Binding-site contacts:
Ligand atom C3 contacts residue PHE121 of chain 34.A at 4.4 Å (hydrophobic).
Ligand atom C21 contacts residue ILE220 of chain 34.A at 3.5 Å (hydrophobic).
Ligand atom C3 contacts residue LEU103 of chain 34.A at 4.2 Å (hydrophobic).
Ligand atom C15 contacts residue ILE101 of chain 34.A at 4.1 Å (hydrophobic).
Ligand atom C10 contacts residue HIS241 of chain 34.A at 3.6 Å.
Ligand atom C1 contacts residue ASN215 of chain 34.A at 3.6 Å.
Ligand atom C1 contacts residue MET195 of chain 34.A at 4.3 Å (hydrophobic).
Ligand atom C17 contacts residue TYR147 of chain 34.A at 4.0 Å (hydrophobic).
Ligand atom C3 contacts residue TYR193 of chain 34.A at 3.8 Å (hydrophobic).
Ligand atom C13 contacts residue ILE101 of chain 34.A at 3.4 Å (hydrophobic).
Ligand atom O2 contacts residue TYR193 of chain 34.A at 3.4 Å.
Ligand atom C7 contacts residue THR102 of chain 34.A at 4.2 Å.
Ligand atom C7 contacts residue LEU103 of chain 34.A at 3.2 Å (hydrophobic).
Ligand atom C1 contacts residue TYR194 of chain 34.A at 4.2 Å (hydrophobic).
Ligand atom N5 contacts residue MET217 of chain 34.A at 3.3 Å (h-bond).
Ligand atom O2 contacts residue MET195 of chain 34.A at 4.4 Å.
Ligand atom C10 contacts residue SER123 of chain 34.A at 4.2 Å.
Ligand atom N5 contacts residue TYR193 of chain 34.A at 4.0 Å.
Ligand atom C16 contacts residue TYR147 of chain 34.A at 4.3 Å (hydrophobic).
Ligand atom C20 contacts residue ILE125 of chain 34.A at 3.4 Å (hydrophobic).
Ligand atom N4 contacts residue MET217 of chain 34.A at 3.3 Å.
Ligand atom C13 contacts residue THR102 of chain 34.A at 4.3 Å.
Ligand atom C18 contacts residue ILE125 of chain 34.A at 4.2 Å (hydrophobic).
Ligand atom C21 contacts residue TYR147 of chain 34.A at 2.7 Å (hydrophobic).
Ligand atom C8 contacts residue PHE121 of chain 34.A at 4.3 Å (hydrophobic).
Ligand atom C17 contacts residue ILE220 of chain 34.A at 3.9 Å (hydrophobic).
Ligand atom C11 contacts residue HIS241 of chain 34.A at 3.7 Å.
Ligand atom C21 contacts residue ILE101 of chain 34.A at 4.0 Å (hydrophobic).
Ligand atom C16 contacts residue ILE101 of chain 34.A at 3.5 Å (hydrophobic).
Ligand atom C14 contacts residue MET217 of chain 34.A at 3.9 Å (hydrophobic).
Ligand atom C6 contacts residue THR102 of chain 34.A at 4.3 Å.
Ligand atom C14 contacts residue LEU187 of chain 34.A at 4.3 Å (hydrophobic).
Ligand atom C14 contacts residue ILE101 of chain 34.A at 4.1 Å (hydrophobic).
Ligand atom C18 contacts residue ILE220 of chain 34.A at 4.3 Å (hydrophobic).
Ligand atom C8 contacts residue LEU103 of chain 34.A at 3.1 Å (hydrophobic).
Ligand atom C17 contacts residue ILE101 of chain 34.A at 3.8 Å (hydrophobic).
Ligand atom C19 contacts residue ILE125 of chain 34.A at 3.2 Å (hydrophobic).
Ligand atom C18 contacts residue PHE182 of chain 34.A at 4.0 Å (hydrophobic).
Ligand atom C1 contacts residue TYR193 of chain 34.A at 3.8 Å (hydrophobic).
Ligand atom N4 contacts residue TYR193 of chain 34.A at 3.5 Å.

This small molecule binds to this protein.
Small molecule (SMILES): COc1ccc(N2CCN(c3cccc(C)c3)CC2)nn1

Sequence of chain 34.A:
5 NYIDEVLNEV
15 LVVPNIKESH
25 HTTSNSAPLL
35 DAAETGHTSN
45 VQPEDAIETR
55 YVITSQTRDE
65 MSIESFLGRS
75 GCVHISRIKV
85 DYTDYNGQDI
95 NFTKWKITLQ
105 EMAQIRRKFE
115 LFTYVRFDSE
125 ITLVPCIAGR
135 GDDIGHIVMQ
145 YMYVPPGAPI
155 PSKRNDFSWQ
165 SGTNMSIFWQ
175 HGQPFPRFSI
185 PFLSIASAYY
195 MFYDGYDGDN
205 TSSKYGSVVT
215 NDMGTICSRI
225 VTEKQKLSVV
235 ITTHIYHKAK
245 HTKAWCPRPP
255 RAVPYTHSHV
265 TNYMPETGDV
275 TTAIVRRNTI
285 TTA